Sequence of chain 1.B:
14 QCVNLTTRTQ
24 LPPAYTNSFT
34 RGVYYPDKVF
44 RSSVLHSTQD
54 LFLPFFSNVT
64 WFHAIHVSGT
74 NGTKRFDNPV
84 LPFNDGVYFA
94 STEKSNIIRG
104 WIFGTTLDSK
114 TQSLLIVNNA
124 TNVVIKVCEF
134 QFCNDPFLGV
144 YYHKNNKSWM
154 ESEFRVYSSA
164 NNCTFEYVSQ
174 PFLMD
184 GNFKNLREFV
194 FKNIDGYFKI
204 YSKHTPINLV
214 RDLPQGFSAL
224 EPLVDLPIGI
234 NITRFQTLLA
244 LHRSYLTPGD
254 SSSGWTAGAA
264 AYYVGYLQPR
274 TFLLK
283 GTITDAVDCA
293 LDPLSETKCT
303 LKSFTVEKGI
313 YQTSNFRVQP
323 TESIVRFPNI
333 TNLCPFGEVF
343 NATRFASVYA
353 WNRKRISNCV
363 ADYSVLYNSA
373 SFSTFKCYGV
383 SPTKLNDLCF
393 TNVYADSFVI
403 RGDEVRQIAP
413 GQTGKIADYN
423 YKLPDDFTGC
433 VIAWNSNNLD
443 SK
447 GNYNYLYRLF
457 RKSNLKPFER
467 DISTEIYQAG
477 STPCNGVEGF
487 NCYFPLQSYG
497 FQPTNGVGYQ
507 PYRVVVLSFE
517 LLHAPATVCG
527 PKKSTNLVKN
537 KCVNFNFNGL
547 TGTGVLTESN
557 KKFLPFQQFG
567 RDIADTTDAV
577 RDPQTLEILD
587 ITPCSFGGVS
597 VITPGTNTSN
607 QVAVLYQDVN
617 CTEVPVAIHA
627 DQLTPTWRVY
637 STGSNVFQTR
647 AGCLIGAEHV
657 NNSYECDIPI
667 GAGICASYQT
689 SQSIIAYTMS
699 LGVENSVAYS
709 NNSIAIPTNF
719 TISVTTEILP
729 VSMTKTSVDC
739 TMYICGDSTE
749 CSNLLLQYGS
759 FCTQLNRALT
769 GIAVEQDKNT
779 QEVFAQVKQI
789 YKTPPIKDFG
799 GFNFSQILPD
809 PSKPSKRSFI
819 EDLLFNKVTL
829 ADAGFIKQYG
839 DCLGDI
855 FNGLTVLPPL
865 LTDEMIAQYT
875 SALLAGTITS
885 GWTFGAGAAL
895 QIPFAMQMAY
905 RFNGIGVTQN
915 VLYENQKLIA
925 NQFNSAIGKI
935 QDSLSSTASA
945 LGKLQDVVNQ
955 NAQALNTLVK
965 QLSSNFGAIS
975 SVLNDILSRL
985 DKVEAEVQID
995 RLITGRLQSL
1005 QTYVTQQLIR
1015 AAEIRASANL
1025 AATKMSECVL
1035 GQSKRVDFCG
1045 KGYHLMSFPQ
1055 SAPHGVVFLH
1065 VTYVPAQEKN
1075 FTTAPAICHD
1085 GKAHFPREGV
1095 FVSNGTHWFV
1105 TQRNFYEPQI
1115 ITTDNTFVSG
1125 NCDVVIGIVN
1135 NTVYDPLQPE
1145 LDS

The small molecule below binds the protein below.
Small molecule (SMILES): CC(=O)N[C@H]1[C@H](O[C@H]2[C@H](O)[C@@H](NC(C)=O)CO[C@@H]2CO)O[C@H](CO)[C@@H](O)[C@@H]1O

Binding-site contacts:
Ligand atom C6 contacts residue TRP152 of chain 1.B at 3.7 Å (hydrophobic).
Ligand atom C1 contacts residue ASN149 of chain 1.B at 1.5 Å.
Ligand atom C7 contacts residue ASN149 of chain 1.B at 3.8 Å.
Ligand atom O6 contacts residue SER151 of chain 1.B at 3.3 Å (h-bond).
Ligand atom O6 contacts residue TRP152 of chain 1.B at 3.3 Å.
Ligand atom O7 contacts residue ASN149 of chain 1.B at 4.3 Å.
Ligand atom C3 contacts residue ASN149 of chain 1.B at 3.9 Å.
Ligand atom C8 contacts residue TRP152 of chain 1.B at 3.8 Å (hydrophobic).
Ligand atom C5 contacts residue ASN149 of chain 1.B at 3.8 Å.
Ligand atom C4 contacts residue TRP152 of chain 1.B at 4.3 Å (hydrophobic).
Ligand atom C4 contacts residue ASN149 of chain 1.B at 4.3 Å.
Ligand atom N2 contacts residue ASN149 of chain 1.B at 2.9 Å (h-bond).
Ligand atom O7 contacts residue TRP152 of chain 1.B at 3.4 Å.
Ligand atom O5 contacts residue TRP152 of chain 1.B at 3.5 Å.
Ligand atom C7 contacts residue TRP152 of chain 1.B at 3.8 Å (hydrophobic).
Ligand atom O5 contacts residue ASN149 of chain 1.B at 2.5 Å (h-bond).
Ligand atom O6 contacts residue ASN149 of chain 1.B at 4.0 Å.
Ligand atom C5 contacts residue TRP152 of chain 1.B at 4.1 Å (hydrophobic).
Ligand atom C2 contacts residue ASN149 of chain 1.B at 2.5 Å.